The protein below binds the small molecule below.
Small molecule (SMILES): Nc1ncnc2c1ncn2[C@@H]1O[C@H](CO[P](=O)(O)O[P](=O)(O)NP(=O)(O)O)[C@@H](O)[C@H]1O

Sequence of chain 1.B:
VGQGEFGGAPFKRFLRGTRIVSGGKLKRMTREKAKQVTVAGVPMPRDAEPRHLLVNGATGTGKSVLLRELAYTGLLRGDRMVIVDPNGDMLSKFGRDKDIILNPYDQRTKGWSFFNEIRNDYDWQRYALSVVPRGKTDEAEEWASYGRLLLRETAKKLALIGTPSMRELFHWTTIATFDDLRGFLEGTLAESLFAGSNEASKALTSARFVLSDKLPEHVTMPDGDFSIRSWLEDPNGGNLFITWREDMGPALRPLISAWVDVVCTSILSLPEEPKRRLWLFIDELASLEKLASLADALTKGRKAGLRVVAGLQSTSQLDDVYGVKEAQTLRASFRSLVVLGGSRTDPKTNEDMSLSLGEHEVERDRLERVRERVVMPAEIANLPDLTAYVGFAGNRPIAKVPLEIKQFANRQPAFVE

Binding-site contacts:
Ligand atom O5' contacts residue GLY65 of chain 1.B at 3.6 Å.
Ligand atom O3A contacts residue GLY65 of chain 1.B at 3.8 Å.
Ligand atom C2 contacts residue ILE422 of chain 1.B at 4.1 Å (hydrophobic).
Ligand atom N9 contacts residue ILE422 of chain 1.B at 3.5 Å.
Ligand atom O1A contacts residue GLY65 of chain 1.B at 2.9 Å.
Ligand atom O5' contacts residue GLY63 of chain 1.B at 3.8 Å.
Ligand atom O2A contacts residue SER67 of chain 1.B at 2.9 Å (h-bond).
Ligand atom PA contacts residue SER67 of chain 1.B at 3.2 Å.
Ligand atom O3' contacts residue GLY63 of chain 1.B at 3.8 Å.
Ligand atom O5' contacts residue VAL68 of chain 1.B at 3.9 Å.
Ligand atom O2B contacts residue SER67 of chain 1.B at 2.5 Å (h-bond).
Ligand atom O1B contacts residue GLY63 of chain 1.B at 2.4 Å (h-bond).
Ligand atom C6 contacts residue GLN424 of chain 1.B at 4.0 Å.
Ligand atom O1G contacts residue ARG305 of chain 1.C at 2.9 Å (salt-bridge).
Ligand atom PG contacts residue ARG305 of chain 1.C at 3.1 Å.
Ligand atom C1' contacts residue ILE422 of chain 1.B at 3.6 Å (hydrophobic).
Ligand atom O1A contacts residue LYS66 of chain 1.B at 3.2 Å (salt-bridge).
Ligand atom PA contacts residue GLY65 of chain 1.B at 3.7 Å.
Ligand atom N6 contacts residue GLN424 of chain 1.B at 3.4 Å (h-bond).
Ligand atom PB contacts residue GLY63 of chain 1.B at 3.6 Å.
Ligand atom C5' contacts residue GLY63 of chain 1.B at 3.6 Å.
Ligand atom O3A contacts residue SER67 of chain 1.B at 3.7 Å.
Ligand atom O1A contacts residue SER67 of chain 1.B at 2.8 Å (h-bond).
Ligand atom N3 contacts residue ILE422 of chain 1.B at 3.4 Å.
Ligand atom O1A contacts residue VAL68 of chain 1.B at 3.3 Å (h-bond).
Ligand atom O3A contacts residue GLY63 of chain 1.B at 3.4 Å.
Ligand atom O2G contacts residue GLY63 of chain 1.B at 3.8 Å.
Ligand atom O1B contacts residue THR64 of chain 1.B at 4.0 Å.
Ligand atom O2B contacts residue LYS66 of chain 1.B at 4.0 Å.
Ligand atom O1B contacts residue THR62 of chain 1.B at 3.5 Å.
Ligand atom O3G contacts residue ARG305 of chain 1.C at 2.9 Å (salt-bridge).
Ligand atom O2G contacts residue ARG54 of chain 1.C at 3.8 Å.
Ligand atom N3B contacts residue SER67 of chain 1.B at 3.6 Å.
Ligand atom O2G contacts residue THR62 of chain 1.B at 4.0 Å.
Ligand atom C4' contacts residue GLY63 of chain 1.B at 3.5 Å.
Ligand atom O3' contacts residue ARG54 of chain 1.C at 3.1 Å (salt-bridge).
Ligand atom PB contacts residue SER67 of chain 1.B at 3.4 Å.
Ligand atom O4' contacts residue LEU403 of chain 1.B at 4.0 Å.
Ligand atom O2G contacts residue ARG305 of chain 1.C at 3.1 Å (salt-bridge).
Ligand atom C4 contacts residue ILE422 of chain 1.B at 3.5 Å (hydrophobic).

Sequence of chain 1.C:
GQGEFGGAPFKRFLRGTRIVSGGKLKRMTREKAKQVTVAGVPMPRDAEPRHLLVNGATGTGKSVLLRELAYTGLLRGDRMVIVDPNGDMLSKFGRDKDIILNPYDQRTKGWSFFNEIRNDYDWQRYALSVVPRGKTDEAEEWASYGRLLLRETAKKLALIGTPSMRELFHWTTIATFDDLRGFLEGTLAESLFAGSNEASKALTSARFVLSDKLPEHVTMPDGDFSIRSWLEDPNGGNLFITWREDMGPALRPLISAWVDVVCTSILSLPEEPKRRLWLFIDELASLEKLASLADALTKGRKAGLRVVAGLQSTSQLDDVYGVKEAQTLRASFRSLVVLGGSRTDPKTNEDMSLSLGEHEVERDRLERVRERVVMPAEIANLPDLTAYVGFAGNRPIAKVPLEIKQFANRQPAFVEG